The small molecule below binds the protein below.
Small molecule (SMILES): CCCCCCCC(=O)OC[C@H](COP(=O)(O)O[C@@H]1[C@H](O)[C@H](O)[C@@H](OP(=O)(O)O)[C@H](OP(=O)(O)O)[C@H]1O)OC(=O)CCCCCCC

Binding-site contacts:
Ligand atom C2 contacts residue LYS71 of chain 1.G at 4.1 Å.
Ligand atom O42 contacts residue GLY72 of chain 1.G at 2.6 Å (h-bond).
Ligand atom O42 contacts residue LYS31 of chain 1.H at 3.6 Å.
Ligand atom O53 contacts residue LYS31 of chain 1.H at 2.7 Å (salt-bridge).
Ligand atom P5 contacts residue LYS31 of chain 1.H at 4.2 Å.
Ligand atom P4 contacts residue LYS71 of chain 1.G at 4.3 Å.
Ligand atom O5 contacts residue LYS29 of chain 1.H at 4.1 Å.
Ligand atom O52 contacts residue LYS19 of chain 1.H at 4.0 Å.
Ligand atom O3 contacts residue LYS73 of chain 1.G at 2.8 Å (salt-bridge).
Ligand atom P5 contacts residue LYS29 of chain 1.H at 4.2 Å.
Ligand atom O53 contacts residue HIS32 of chain 1.H at 3.9 Å.
Ligand atom O53 contacts residue LYS29 of chain 1.H at 4.3 Å.
Ligand atom O12 contacts residue LYS73 of chain 1.G at 2.6 Å (salt-bridge).
Ligand atom O41 contacts residue GLY72 of chain 1.G at 4.0 Å.
Ligand atom O11 contacts residue LYS73 of chain 1.G at 4.1 Å.
Ligand atom O2 contacts residue LYS71 of chain 1.G at 3.9 Å.
Ligand atom O41 contacts residue HIS115 of chain 1.G at 4.3 Å.
Ligand atom O4 contacts residue LYS31 of chain 1.H at 4.4 Å.
Ligand atom O43 contacts residue LYS29 of chain 1.H at 2.8 Å (salt-bridge).
Ligand atom O51 contacts residue LYS29 of chain 1.H at 3.6 Å.
Ligand atom O2 contacts residue LYS73 of chain 1.G at 4.2 Å.
Ligand atom P4 contacts residue LYS29 of chain 1.H at 4.3 Å.
Ligand atom O43 contacts residue LYS31 of chain 1.H at 4.5 Å.
Ligand atom O42 contacts residue LYS73 of chain 1.G at 3.6 Å.
Ligand atom O41 contacts residue LYS73 of chain 1.G at 3.4 Å (salt-bridge).
Ligand atom P4 contacts residue GLY72 of chain 1.G at 4.0 Å.
Ligand atom P1 contacts residue LYS73 of chain 1.G at 3.9 Å.
Ligand atom O51 contacts residue HIS32 of chain 1.H at 4.2 Å.
Ligand atom O4 contacts residue LYS71 of chain 1.G at 3.5 Å.
Ligand atom P4 contacts residue LYS73 of chain 1.G at 4.1 Å.
Ligand atom C3 contacts residue LYS73 of chain 1.G at 3.8 Å.
Ligand atom O42 contacts residue LYS71 of chain 1.G at 3.8 Å.

Sequence of chain 1.G:
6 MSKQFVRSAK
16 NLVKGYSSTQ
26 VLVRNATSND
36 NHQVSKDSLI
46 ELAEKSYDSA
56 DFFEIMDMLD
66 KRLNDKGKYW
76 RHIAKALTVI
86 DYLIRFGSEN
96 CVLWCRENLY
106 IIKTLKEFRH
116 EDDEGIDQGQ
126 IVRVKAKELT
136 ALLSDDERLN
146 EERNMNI

Sequence of chain 1.H:
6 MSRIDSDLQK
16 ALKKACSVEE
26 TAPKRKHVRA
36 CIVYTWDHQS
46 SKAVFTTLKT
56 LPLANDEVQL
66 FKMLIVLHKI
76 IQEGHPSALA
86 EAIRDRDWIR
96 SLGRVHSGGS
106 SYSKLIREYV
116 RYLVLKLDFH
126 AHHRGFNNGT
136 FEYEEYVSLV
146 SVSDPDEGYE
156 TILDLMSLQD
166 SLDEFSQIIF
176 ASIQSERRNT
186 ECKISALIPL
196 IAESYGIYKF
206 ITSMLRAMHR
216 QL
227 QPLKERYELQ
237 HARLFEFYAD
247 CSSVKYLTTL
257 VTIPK